Binding-site contacts:
Ligand atom O55 contacts residue LFA1 of chain 1.XD at 3.6 Å.
Ligand atom O4 contacts residue ASN22 of chain 1.U at 2.9 Å (h-bond).
Ligand atom O3 contacts residue ASN22 of chain 1.U at 2.7 Å (h-bond).
Ligand atom C22 contacts residue LFA1 of chain 1.XD at 0.8 Å.
Ligand atom C19 contacts residue LFA1 of chain 1.XD at 0.7 Å.
Ligand atom C2 contacts residue LFA1 of chain 1.XD at 2.4 Å.
Ligand atom C34 contacts residue TRP99 of chain 1.P at 3.5 Å (hydrophobic).
Ligand atom C57 contacts residue ALA107 of chain 1.P at 3.5 Å (hydrophobic).
Ligand atom O6 contacts residue ASN24 of chain 1.U at 3.3 Å (h-bond).
Ligand atom C18 contacts residue LFA1 of chain 1.XD at 0.9 Å.
Ligand atom C25 contacts residue LFA1 of chain 1.XD at 0.6 Å.
Ligand atom C37 contacts residue LFA1 of chain 1.XD at 1.0 Å.
Ligand atom C28 contacts residue LFA1 of chain 1.XD at 1.4 Å.
Ligand atom C31 contacts residue TRP99 of chain 1.P at 3.5 Å (hydrophobic).
Ligand atom C43 contacts residue LFA1 of chain 1.XD at 1.0 Å.
Ligand atom C1 contacts residue LFA1 of chain 1.XD at 1.5 Å.
Ligand atom C11 contacts residue ASN24 of chain 1.U at 3.4 Å.
Ligand atom C5 contacts residue ASN22 of chain 1.U at 3.4 Å.
Ligand atom C3 contacts residue LFA1 of chain 1.XD at 1.3 Å.
Ligand atom C31 contacts residue LFA1 of chain 1.XD at 0.8 Å.
Ligand atom O49 contacts residue LFA1 of chain 1.XD at 2.5 Å.
Ligand atom C37 contacts residue TRP99 of chain 1.P at 3.7 Å (hydrophobic).
Ligand atom C8 contacts residue ASN24 of chain 1.U at 3.4 Å.
Ligand atom O1 contacts residue ASN24 of chain 1.U at 3.4 Å (h-bond).
Ligand atom C28 contacts residue CHD1 of chain 1.VC at 3.6 Å.
Ligand atom O61 contacts residue LFA1 of chain 1.XD at 2.7 Å.
Ligand atom O55 contacts residue ASP298 of chain 1.N at 2.7 Å (salt-bridge).
Ligand atom C5 contacts residue ASP298 of chain 1.N at 3.4 Å.
Ligand atom C57 contacts residue LFA1 of chain 1.XD at 1.6 Å.
Ligand atom C4 contacts residue LFA1 of chain 1.XD at 0.7 Å.
Ligand atom O5 contacts residue LFA1 of chain 1.XD at 0.9 Å.
Ligand atom O3 contacts residue ASP298 of chain 1.N at 2.7 Å (salt-bridge).
Ligand atom C10 contacts residue LFA1 of chain 1.XD at 3.1 Å.
Ligand atom O16 contacts residue LFA1 of chain 1.XD at 0.9 Å.
Ligand atom C6 contacts residue LFA1 of chain 1.XD at 0.2 Å.
Ligand atom C28 contacts residue HIS103 of chain 1.P at 3.4 Å.
Ligand atom O7 contacts residue LFA1 of chain 1.XD at 2.3 Å.
Ligand atom C34 contacts residue LFA1 of chain 1.XD at 1.0 Å.
Ligand atom O1 contacts residue LFA1 of chain 1.XD at 3.2 Å.
Ligand atom C40 contacts residue LFA1 of chain 1.XD at 0.8 Å.

Sequence of chain 1.U:
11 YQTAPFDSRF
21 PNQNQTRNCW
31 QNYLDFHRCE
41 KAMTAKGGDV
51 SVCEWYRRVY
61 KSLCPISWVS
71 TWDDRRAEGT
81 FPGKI

Sequence of chain 1.P:
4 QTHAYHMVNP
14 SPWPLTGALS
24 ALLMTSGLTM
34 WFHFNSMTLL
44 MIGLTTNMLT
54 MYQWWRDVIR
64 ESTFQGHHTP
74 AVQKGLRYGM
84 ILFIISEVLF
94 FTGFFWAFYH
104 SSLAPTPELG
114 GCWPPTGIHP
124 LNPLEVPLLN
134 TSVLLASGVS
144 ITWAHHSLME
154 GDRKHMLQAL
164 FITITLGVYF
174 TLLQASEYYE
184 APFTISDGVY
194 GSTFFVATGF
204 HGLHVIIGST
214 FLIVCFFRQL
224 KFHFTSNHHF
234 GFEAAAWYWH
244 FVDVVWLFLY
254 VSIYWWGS

Sequence of chain 1.N:
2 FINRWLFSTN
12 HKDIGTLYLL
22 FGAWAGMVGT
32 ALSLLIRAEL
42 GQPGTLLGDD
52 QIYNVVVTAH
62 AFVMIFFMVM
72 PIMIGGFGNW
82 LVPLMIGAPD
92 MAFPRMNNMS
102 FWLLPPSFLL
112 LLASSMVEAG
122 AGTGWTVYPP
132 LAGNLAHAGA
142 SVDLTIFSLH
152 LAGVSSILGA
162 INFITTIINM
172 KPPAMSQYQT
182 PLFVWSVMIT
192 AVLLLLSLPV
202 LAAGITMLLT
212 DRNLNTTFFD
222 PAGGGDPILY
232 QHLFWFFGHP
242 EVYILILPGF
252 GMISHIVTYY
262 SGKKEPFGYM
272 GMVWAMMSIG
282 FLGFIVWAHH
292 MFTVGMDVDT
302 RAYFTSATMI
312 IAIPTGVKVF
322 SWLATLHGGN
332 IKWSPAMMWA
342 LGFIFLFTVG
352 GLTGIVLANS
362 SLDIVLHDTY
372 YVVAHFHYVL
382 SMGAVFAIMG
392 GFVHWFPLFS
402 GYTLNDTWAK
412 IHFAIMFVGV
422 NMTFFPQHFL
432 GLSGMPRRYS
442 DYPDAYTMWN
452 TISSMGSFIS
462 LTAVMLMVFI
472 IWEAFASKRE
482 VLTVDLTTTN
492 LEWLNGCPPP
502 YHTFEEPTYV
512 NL

This small molecule binds to this protein.
Small molecule (SMILES): CCCCCCCCCCO[C@@H]1O[C@H](CO)[C@@H](O[C@H]2O[C@H](CO)[C@@H](O)[C@H](O)[C@H]2O)[C@H](O)[C@H]1O